Binding-site contacts:
Ligand atom C7 contacts residue VAL196 of chain 3.B at 3.5 Å (hydrophobic).
Ligand atom C27 contacts residue ASP236 of chain 3.B at 3.6 Å.
Ligand atom C11 contacts residue LEU134 of chain 3.B at 3.8 Å (hydrophobic).
Ligand atom C13 contacts residue PHE237 of chain 3.B at 3.7 Å (hydrophobic).
Ligand atom O25 contacts residue THR111 of chain 3.B at 3.4 Å (h-bond).
Ligand atom N3 contacts residue LEU240 of chain 3.B at 3.4 Å.
Ligand atom C23 contacts residue TYR112 of chain 3.B at 3.3 Å (hydrophobic).
Ligand atom C1 contacts residue ILE157 of chain 3.B at 3.4 Å (hydrophobic).
Ligand atom C1 contacts residue ILE183 of chain 3.B at 3.5 Å (hydrophobic).
Ligand atom C26 contacts residue THR111 of chain 3.B at 3.6 Å.
Ligand atom N4 contacts residue LEU240 of chain 3.B at 3.3 Å.
Ligand atom C5 contacts residue TYR159 of chain 3.B at 3.7 Å (hydrophobic).
Ligand atom C23 contacts residue PHE237 of chain 3.B at 3.8 Å (hydrophobic).
Ligand atom C4 contacts residue ILE194 of chain 3.B at 3.8 Å (hydrophobic).
Ligand atom C26 contacts residue LYS113 of chain 3.B at 3.7 Å.
Ligand atom C3 contacts residue ALA24 of chain 3.D at 3.5 Å (hydrophobic).
Ligand atom O25 contacts residue TYR112 of chain 3.B at 3.4 Å.
Ligand atom C19 contacts residue PHE237 of chain 3.B at 3.5 Å (hydrophobic).
Ligand atom C3 contacts residue PRO181 of chain 3.B at 3.7 Å (hydrophobic).
Ligand atom C20 contacts residue TYR112 of chain 3.B at 3.4 Å (hydrophobic).
Ligand atom C14 contacts residue MET132 of chain 3.B at 3.5 Å (hydrophobic).
Ligand atom C14 contacts residue VAL199 of chain 3.B at 3.8 Å (hydrophobic).
Ligand atom C18 contacts residue PHE237 of chain 3.B at 3.8 Å (hydrophobic).
Ligand atom N6 contacts residue VAL196 of chain 3.B at 3.8 Å.
Ligand atom O24 contacts residue TYR112 of chain 3.B at 3.8 Å.
Ligand atom O16 contacts residue MET132 of chain 3.B at 3.6 Å.
Ligand atom C8 contacts residue TYR159 of chain 3.B at 3.5 Å (hydrophobic).
Ligand atom C8 contacts residue VAL196 of chain 3.B at 3.7 Å (hydrophobic).
Ligand atom C7 contacts residue TYR159 of chain 3.B at 3.7 Å (hydrophobic).
Ligand atom C20 contacts residue PHE237 of chain 3.B at 3.4 Å (hydrophobic).
Ligand atom C21 contacts residue PHE237 of chain 3.B at 3.7 Å (hydrophobic).
Ligand atom C12 contacts residue VAL199 of chain 3.B at 3.7 Å (hydrophobic).
Ligand atom C4 contacts residue ALA24 of chain 3.D at 3.5 Å (hydrophobic).
Ligand atom C3 contacts residue TYR159 of chain 3.B at 3.7 Å (hydrophobic).
Ligand atom C10 contacts residue MET132 of chain 3.B at 3.7 Å (hydrophobic).
Ligand atom C13 contacts residue MET132 of chain 3.B at 3.8 Å (hydrophobic).
Ligand atom C5 contacts residue ILE194 of chain 3.B at 3.8 Å (hydrophobic).
Ligand atom C21 contacts residue TYR112 of chain 3.B at 3.4 Å (hydrophobic).
Ligand atom C15 contacts residue MET132 of chain 3.B at 3.6 Å (hydrophobic).
Ligand atom C4 contacts residue TYR159 of chain 3.B at 3.7 Å (hydrophobic).

Sequence of chain 3.D:
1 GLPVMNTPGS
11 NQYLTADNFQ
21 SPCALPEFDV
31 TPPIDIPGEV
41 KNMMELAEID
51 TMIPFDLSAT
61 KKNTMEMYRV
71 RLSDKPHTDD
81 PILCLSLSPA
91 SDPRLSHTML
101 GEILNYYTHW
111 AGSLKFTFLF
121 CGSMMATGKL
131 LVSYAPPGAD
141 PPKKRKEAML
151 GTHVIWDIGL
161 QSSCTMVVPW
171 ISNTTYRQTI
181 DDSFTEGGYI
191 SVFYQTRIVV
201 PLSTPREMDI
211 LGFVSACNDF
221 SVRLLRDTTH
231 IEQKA

Sequence of chain 3.B:
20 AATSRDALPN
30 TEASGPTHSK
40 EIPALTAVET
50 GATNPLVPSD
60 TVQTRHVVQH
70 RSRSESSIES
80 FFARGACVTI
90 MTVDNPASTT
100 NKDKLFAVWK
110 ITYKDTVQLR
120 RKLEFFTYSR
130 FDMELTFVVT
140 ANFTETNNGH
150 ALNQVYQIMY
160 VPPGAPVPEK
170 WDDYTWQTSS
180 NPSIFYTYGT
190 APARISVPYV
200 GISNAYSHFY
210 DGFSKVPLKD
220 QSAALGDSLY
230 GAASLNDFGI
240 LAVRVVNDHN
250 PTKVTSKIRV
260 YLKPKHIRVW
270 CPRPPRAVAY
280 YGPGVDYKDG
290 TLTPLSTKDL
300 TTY

A small-molecule ligand and the protein it binds are described below.
Small molecule (SMILES): CCOC(=O)c1ccc(OCCCCC2CCN(c3ccc(C)nn3)CC2)cc1